The protein below binds the small molecule below.
Small molecule (SMILES): CC(=O)N[C@H]1[C@H](O[C@H]2[C@H](O)[C@@H](NC(C)=O)CO[C@@H]2CO)O[C@H](CO)[C@@H](O)[C@@H]1O

Binding-site contacts:
Ligand atom C2 contacts residue ASN368 of chain 1.C at 2.5 Å.
Ligand atom O7 contacts residue GLY369 of chain 1.C at 4.4 Å.
Ligand atom O6 contacts residue HIS371 of chain 1.C at 3.5 Å (h-bond).
Ligand atom C8 contacts residue GLY369 of chain 1.C at 4.1 Å.
Ligand atom C8 contacts residue ASN368 of chain 1.C at 4.3 Å.
Ligand atom O7 contacts residue ASN368 of chain 1.C at 2.8 Å (h-bond).
Ligand atom C5 contacts residue HIS371 of chain 1.C at 3.8 Å.
Ligand atom O5 contacts residue ASN368 of chain 1.C at 2.4 Å (h-bond).
Ligand atom C1 contacts residue HIS371 of chain 1.C at 4.3 Å.
Ligand atom O5 contacts residue HIS371 of chain 1.C at 4.2 Å.
Ligand atom C5 contacts residue ASN368 of chain 1.C at 3.7 Å.
Ligand atom C1 contacts residue ILE373 of chain 1.C at 4.4 Å (hydrophobic).
Ligand atom C7 contacts residue GLY369 of chain 1.C at 4.2 Å.
Ligand atom O5 contacts residue ILE373 of chain 1.C at 3.7 Å.
Ligand atom C1 contacts residue ASN368 of chain 1.C at 1.4 Å.
Ligand atom C4 contacts residue ASN368 of chain 1.C at 4.2 Å.
Ligand atom C3 contacts residue ASN368 of chain 1.C at 3.8 Å.
Ligand atom C7 contacts residue ASN368 of chain 1.C at 3.1 Å.
Ligand atom C6 contacts residue HIS371 of chain 1.C at 3.8 Å.
Ligand atom N2 contacts residue ASN368 of chain 1.C at 2.9 Å (h-bond).

Sequence of chain 1.C:
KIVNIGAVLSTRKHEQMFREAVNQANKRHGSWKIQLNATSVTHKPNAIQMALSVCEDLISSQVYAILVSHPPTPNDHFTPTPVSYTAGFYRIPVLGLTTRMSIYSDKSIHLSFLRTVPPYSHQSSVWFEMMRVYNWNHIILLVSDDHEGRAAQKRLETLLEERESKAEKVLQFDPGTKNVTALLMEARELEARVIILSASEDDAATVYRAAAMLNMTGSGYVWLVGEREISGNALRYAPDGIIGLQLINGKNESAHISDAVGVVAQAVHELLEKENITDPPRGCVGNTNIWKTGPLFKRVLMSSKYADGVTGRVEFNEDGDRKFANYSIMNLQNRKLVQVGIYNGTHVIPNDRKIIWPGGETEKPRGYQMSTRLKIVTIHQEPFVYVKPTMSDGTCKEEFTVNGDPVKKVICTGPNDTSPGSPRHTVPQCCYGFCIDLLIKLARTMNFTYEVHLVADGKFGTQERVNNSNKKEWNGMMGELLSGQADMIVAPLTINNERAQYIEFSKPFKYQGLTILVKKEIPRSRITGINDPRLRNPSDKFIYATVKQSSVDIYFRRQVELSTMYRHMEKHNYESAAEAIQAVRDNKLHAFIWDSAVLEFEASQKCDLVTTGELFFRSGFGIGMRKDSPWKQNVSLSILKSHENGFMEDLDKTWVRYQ